Sequence of chain 1.B:
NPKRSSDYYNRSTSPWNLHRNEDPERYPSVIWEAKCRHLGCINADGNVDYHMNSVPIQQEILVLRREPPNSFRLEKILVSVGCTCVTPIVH

A small-molecule ligand and the protein it binds are described below.
Small molecule (SMILES): CC[C@H](C)[C@H](N)C(=O)N[C@@H](Cc1cnc[nH]1)C(=O)N[C@H](C(=O)N[C@H](C(=O)N[C@H](C(=O)N1CCC[C@H]1C(=O)N[C@@H](C)C(=O)N[C@@H](CC(=O)O)C(=O)N[C@@H](CC(C)C)C(=O)N[C@@H](CC1=c2ccccc2=NC1)C(=O)N[C@@H](CC(=O)O)C(=O)N[C@@H](CC1=CN=C2CC=CC=C12)C(=O)N[C@H](C(=O)N[C@H](C=O)CC(N)=O)[C@@H](C)CC)[C@@H](C)CC)[C@@H](C)O)C(C)C

Sequence of chain 1.A:
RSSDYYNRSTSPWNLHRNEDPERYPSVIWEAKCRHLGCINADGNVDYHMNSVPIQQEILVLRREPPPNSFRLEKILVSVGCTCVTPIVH

Binding-site contacts:
Ligand atom CD2 contacts residue TYR62 of chain 1.B at 3.7 Å (hydrophobic).
Ligand atom OD1 contacts residue TYR62 of chain 1.B at 2.7 Å (h-bond).
Ligand atom CZ3 contacts residue LEU99 of chain 1.B at 3.6 Å (hydrophobic).
Ligand atom CG contacts residue ARG101 of chain 1.B at 3.8 Å.
Ligand atom NE1 contacts residue ARG101 of chain 1.B at 3.5 Å (salt-bridge).
Ligand atom CG2 contacts residue ASN108 of chain 1.A at 3.4 Å.
Ligand atom NE1 contacts residue ARG61 of chain 1.B at 3.4 Å (salt-bridge).
Ligand atom CD1 contacts residue TYR62 of chain 1.B at 3.6 Å (hydrophobic).
Ligand atom CZ3 contacts residue PHE110 of chain 1.B at 3.5 Å (hydrophobic).
Ligand atom CB contacts residue ASN108 of chain 1.A at 3.8 Å.
Ligand atom C contacts residue ASN108 of chain 1.A at 3.8 Å.
Ligand atom CG contacts residue TYR62 of chain 1.B at 3.4 Å (hydrophobic).
Ligand atom CA contacts residue PHE110 of chain 1.A at 3.4 Å (hydrophobic).
Ligand atom O contacts residue ARG101 of chain 1.B at 2.8 Å (salt-bridge).
Ligand atom CZ2 contacts residue ARG61 of chain 1.B at 3.5 Å.
Ligand atom CE3 contacts residue TYR62 of chain 1.B at 3.8 Å (hydrophobic).
Ligand atom N contacts residue ASN108 of chain 1.A at 3.3 Å (h-bond).
Ligand atom CH2 contacts residue ARG101 of chain 1.B at 3.6 Å.
Ligand atom CE2 contacts residue ARG61 of chain 1.B at 3.8 Å.
Ligand atom CG2 contacts residue PHE110 of chain 1.B at 3.8 Å (hydrophobic).
Ligand atom O contacts residue PHE110 of chain 1.A at 2.8 Å (h-bond).
Ligand atom CE2 contacts residue ARG101 of chain 1.B at 3.8 Å.
Ligand atom CB contacts residue PHE110 of chain 1.A at 3.6 Å (hydrophobic).
Ligand atom C contacts residue PHE110 of chain 1.A at 3.6 Å (hydrophobic).
Ligand atom CE2 contacts residue TYR62 of chain 1.B at 3.8 Å (hydrophobic).
Ligand atom CZ2 contacts residue TYR62 of chain 1.B at 3.6 Å (hydrophobic).
Ligand atom CD1 contacts residue ARG101 of chain 1.B at 3.5 Å.
Ligand atom OG1 contacts residue PHE110 of chain 1.A at 3.4 Å (h-bond).
Ligand atom CB contacts residue TYR62 of chain 1.B at 3.7 Å (hydrophobic).
Ligand atom NE1 contacts residue PRO59 of chain 1.B at 2.9 Å (h-bond).
Ligand atom O contacts residue SER109 of chain 1.A at 3.0 Å.
Ligand atom N contacts residue TYR62 of chain 1.B at 3.8 Å.
Ligand atom CZ2 contacts residue ARG101 of chain 1.B at 3.7 Å.
Ligand atom CA contacts residue ASN108 of chain 1.A at 3.4 Å.
Ligand atom CB contacts residue SER109 of chain 1.A at 3.6 Å.
Ligand atom CA contacts residue PHE110 of chain 1.A at 3.8 Å (hydrophobic).
Ligand atom O contacts residue ASN108 of chain 1.A at 3.8 Å.
Ligand atom O contacts residue LEU112 of chain 1.A at 3.2 Å (h-bond).
Ligand atom N contacts residue PHE110 of chain 1.A at 2.8 Å (h-bond).
Ligand atom CZ2 contacts residue GLU60 of chain 1.B at 3.5 Å.